The small molecule below binds the protein below.
Small molecule (SMILES): C[S@@](=O)CC[C@H](N)C(=O)O

Binding-site contacts:
Ligand atom S contacts residue TYR57 of chain 1.B at 3.5 Å (h-bond).
Ligand atom CB contacts residue ILE107 of chain 1.B at 4.1 Å (hydrophobic).
Ligand atom CA contacts residue ILE107 of chain 1.B at 3.8 Å (hydrophobic).
Ligand atom N contacts residue ILE107 of chain 1.B at 3.5 Å (h-bond).
Ligand atom C contacts residue CYS85 of chain 1.B at 3.6 Å (hydrophobic).
Ligand atom CE contacts residue SER74 of chain 1.B at 3.1 Å.
Ligand atom O contacts residue CYS85 of chain 1.B at 3.9 Å.
Ligand atom CG contacts residue TYR57 of chain 1.B at 3.2 Å (hydrophobic).
Ligand atom OXT contacts residue ILE107 of chain 1.B at 4.0 Å.
Ligand atom C contacts residue GLU116 of chain 1.B at 4.3 Å.
Ligand atom S contacts residue CYS109 of chain 1.B at 4.1 Å.
Ligand atom N contacts residue TYR106 of chain 1.B at 3.2 Å.
Ligand atom CG contacts residue ILE78 of chain 1.B at 4.2 Å (hydrophobic).
Ligand atom CB contacts residue TYR57 of chain 1.B at 4.2 Å (hydrophobic).
Ligand atom CA contacts residue GLU116 of chain 1.B at 3.4 Å.
Ligand atom O contacts residue ILE107 of chain 1.B at 3.0 Å (h-bond).
Ligand atom OXT contacts residue GLY83 of chain 1.B at 3.6 Å.
Ligand atom C contacts residue ILE107 of chain 1.B at 3.8 Å (hydrophobic).
Ligand atom CG contacts residue ASP132 of chain 1.B at 4.2 Å.
Ligand atom CE contacts residue TYR57 of chain 1.B at 3.1 Å (hydrophobic).
Ligand atom CE contacts residue PHE53 of chain 1.B at 3.1 Å (hydrophobic).
Ligand atom O contacts residue GLY83 of chain 1.B at 3.3 Å.
Ligand atom OE contacts residue ASP134 of chain 1.B at 3.1 Å (salt-bridge).
Ligand atom CB contacts residue CYS85 of chain 1.B at 3.6 Å (hydrophobic).
Ligand atom OXT contacts residue CYS85 of chain 1.B at 3.0 Å (h-bond).
Ligand atom C contacts residue GLY83 of chain 1.B at 3.9 Å.
Ligand atom CA contacts residue CYS85 of chain 1.B at 3.5 Å (hydrophobic).
Ligand atom OXT contacts residue GLY86 of chain 1.B at 4.2 Å.
Ligand atom N contacts residue GLU116 of chain 1.B at 3.0 Å (salt-bridge).
Ligand atom O contacts residue VAL84 of chain 1.B at 2.7 Å (h-bond).
Ligand atom CB contacts residue ILE78 of chain 1.B at 3.5 Å (hydrophobic).
Ligand atom C contacts residue ILE78 of chain 1.B at 4.3 Å (hydrophobic).
Ligand atom OXT contacts residue ILE78 of chain 1.B at 3.6 Å.
Ligand atom CG contacts residue CYS75 of chain 1.B at 4.1 Å (hydrophobic).
Ligand atom OE contacts residue ASP132 of chain 1.B at 4.1 Å.
Ligand atom C contacts residue VAL84 of chain 1.B at 3.5 Å (hydrophobic).
Ligand atom OXT contacts residue VAL84 of chain 1.B at 3.4 Å (h-bond).
Ligand atom O contacts residue TYR106 of chain 1.B at 3.6 Å.
Ligand atom CE contacts residue CYS75 of chain 1.B at 4.2 Å (hydrophobic).
Ligand atom S contacts residue SER74 of chain 1.B at 4.2 Å.

Sequence of chain 1.B:
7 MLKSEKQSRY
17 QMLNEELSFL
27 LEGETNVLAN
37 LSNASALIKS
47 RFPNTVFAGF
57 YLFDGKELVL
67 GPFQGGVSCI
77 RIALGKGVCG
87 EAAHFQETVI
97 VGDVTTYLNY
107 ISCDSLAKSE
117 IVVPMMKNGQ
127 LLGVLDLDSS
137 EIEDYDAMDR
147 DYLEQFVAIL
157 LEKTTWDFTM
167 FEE